Binding-site contacts:
Ligand atom C9 contacts residue PHE200 of chain 1.B at 3.6 Å (hydrophobic).
Ligand atom C contacts residue GLY28 of chain 1.B at 3.4 Å.
Ligand atom N3 contacts residue ASP149 of chain 1.B at 3.8 Å.
Ligand atom O3 contacts residue PRO167 of chain 1.B at 3.7 Å.
Ligand atom O1 contacts residue ILE115 of chain 1.B at 3.3 Å.
Ligand atom C6 contacts residue PHE200 of chain 1.B at 3.9 Å (hydrophobic).
Ligand atom O1 contacts residue ASP116 of chain 1.B at 3.8 Å.
Ligand atom C14 contacts residue TYR178 of chain 1.B at 3.6 Å (hydrophobic).
Ligand atom C7 contacts residue ILE115 of chain 1.B at 3.4 Å (hydrophobic).
Ligand atom C5 contacts residue PRO167 of chain 1.B at 3.5 Å (hydrophobic).
Ligand atom N1 contacts residue ILE115 of chain 1.B at 3.8 Å.
Ligand atom N2 contacts residue ILE61 of chain 1.B at 3.7 Å.
Ligand atom C4 contacts residue ASP114 of chain 1.B at 3.3 Å.
Ligand atom N3 contacts residue SER150 of chain 1.B at 3.0 Å (h-bond).
Ligand atom C8 contacts residue ILE61 of chain 1.B at 3.5 Å (hydrophobic).
Ligand atom C8 contacts residue SER150 of chain 1.B at 3.3 Å.
Ligand atom C8 contacts residue CYS148 of chain 1.B at 3.8 Å (hydrophobic).
Ligand atom C10 contacts residue TYR178 of chain 1.B at 3.5 Å (hydrophobic).
Ligand atom O contacts residue GLY64 of chain 1.B at 3.6 Å.
Ligand atom C8 contacts residue ILE115 of chain 1.B at 3.8 Å (hydrophobic).
Ligand atom O2 contacts residue GLY28 of chain 1.B at 3.0 Å (h-bond).
Ligand atom N4 contacts residue PHE200 of chain 1.B at 3.8 Å.
Ligand atom C contacts residue ASP114 of chain 1.B at 3.5 Å.
Ligand atom C11 contacts residue TYR178 of chain 1.B at 3.7 Å (hydrophobic).
Ligand atom C3 contacts residue GLY28 of chain 1.B at 3.8 Å.
Ligand atom O2 contacts residue PRO167 of chain 1.B at 3.5 Å.
Ligand atom C16 contacts residue GLU175 of chain 1.B at 3.6 Å.
Ligand atom N contacts residue ILE115 of chain 1.B at 3.5 Å.
Ligand atom C1 contacts residue ASP114 of chain 1.B at 3.6 Å.
Ligand atom O contacts residue ASP114 of chain 1.B at 2.6 Å (salt-bridge).
Ligand atom N2 contacts residue ILE115 of chain 1.B at 3.5 Å (h-bond).
Ligand atom N1 contacts residue PRO167 of chain 1.B at 3.6 Å.
Ligand atom O3 contacts residue ASP114 of chain 1.B at 3.9 Å.
Ligand atom C6 contacts residue ILE115 of chain 1.B at 3.6 Å (hydrophobic).
Ligand atom C5 contacts residue ILE115 of chain 1.B at 3.8 Å (hydrophobic).
Ligand atom N4 contacts residue ASP149 of chain 1.B at 3.0 Å (salt-bridge).
Ligand atom N2 contacts residue ASP114 of chain 1.B at 3.6 Å.
Ligand atom C10 contacts residue ASP149 of chain 1.B at 3.8 Å.
Ligand atom O1 contacts residue ASP114 of chain 1.B at 2.6 Å (salt-bridge).
Ligand atom O3 contacts residue SER62 of chain 1.B at 3.4 Å.

Sequence of chain 1.B:
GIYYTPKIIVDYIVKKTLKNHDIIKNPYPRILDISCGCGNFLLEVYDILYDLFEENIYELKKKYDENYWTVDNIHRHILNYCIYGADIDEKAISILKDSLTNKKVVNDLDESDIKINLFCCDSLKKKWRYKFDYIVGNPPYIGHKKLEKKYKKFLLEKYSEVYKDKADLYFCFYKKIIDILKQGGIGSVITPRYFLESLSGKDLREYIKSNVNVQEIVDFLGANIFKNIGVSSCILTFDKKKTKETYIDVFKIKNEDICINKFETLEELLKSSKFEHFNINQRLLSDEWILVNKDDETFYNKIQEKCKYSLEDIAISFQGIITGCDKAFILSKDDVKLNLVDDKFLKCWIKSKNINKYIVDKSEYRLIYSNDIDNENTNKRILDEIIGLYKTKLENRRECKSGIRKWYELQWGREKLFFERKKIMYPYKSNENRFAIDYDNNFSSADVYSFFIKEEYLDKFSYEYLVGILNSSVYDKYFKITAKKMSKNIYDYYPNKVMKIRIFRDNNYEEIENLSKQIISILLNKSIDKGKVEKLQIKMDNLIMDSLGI

A protein and the small-molecule ligand that binds it are described below.
Small molecule (SMILES): OC[C@H]1O[C@@H](n2cnc3c(NCCCc4ccccc4)ncnc32)[C@H](O)[C@@H]1O